Sequence of chain 1.J:
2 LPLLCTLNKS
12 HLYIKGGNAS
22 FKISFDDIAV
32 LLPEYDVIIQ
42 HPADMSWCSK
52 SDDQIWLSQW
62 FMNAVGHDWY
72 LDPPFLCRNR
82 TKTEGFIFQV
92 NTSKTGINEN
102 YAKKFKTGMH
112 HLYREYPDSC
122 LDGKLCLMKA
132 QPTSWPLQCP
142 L

Binding-site contacts:
Ligand atom C7 contacts residue LYS125 of chain 1.J at 4.0 Å.
Ligand atom C6 contacts residue SER27 of chain 1.K at 3.8 Å.
Ligand atom C1 contacts residue ASN92 of chain 1.J at 1.4 Å.
Ligand atom C7 contacts residue LEU126 of chain 1.J at 4.5 Å (hydrophobic).
Ligand atom O7 contacts residue SER27 of chain 1.K at 4.4 Å.
Ligand atom O7 contacts residue LEU33 of chain 1.J at 3.7 Å.
Ligand atom C2 contacts residue ASN92 of chain 1.J at 2.5 Å.
Ligand atom C5 contacts residue ASN92 of chain 1.J at 3.6 Å.
Ligand atom O3 contacts residue ASP29 of chain 1.K at 2.7 Å (salt-bridge).
Ligand atom C8 contacts residue LYS125 of chain 1.J at 3.1 Å.
Ligand atom N2 contacts residue ASP29 of chain 1.K at 3.2 Å (salt-bridge).
Ligand atom O7 contacts residue SER66 of chain 1.K at 4.4 Å.
Ligand atom N2 contacts residue ASN92 of chain 1.J at 2.8 Å (h-bond).
Ligand atom C4 contacts residue ASN92 of chain 1.J at 4.2 Å.
Ligand atom C1 contacts residue ASP29 of chain 1.K at 4.2 Å.
Ligand atom C1 contacts residue SER94 of chain 1.J at 4.2 Å.
Ligand atom C3 contacts residue ASP29 of chain 1.K at 3.3 Å.
Ligand atom O6 contacts residue ASN99 of chain 1.J at 4.3 Å.
Ligand atom O7 contacts residue LEU126 of chain 1.J at 3.3 Å.
Ligand atom O5 contacts residue SER94 of chain 1.J at 3.6 Å.
Ligand atom C3 contacts residue ASN92 of chain 1.J at 3.7 Å.
Ligand atom C7 contacts residue ASN92 of chain 1.J at 4.1 Å.
Ligand atom C2 contacts residue ASP29 of chain 1.K at 3.8 Å.
Ligand atom O7 contacts residue ASP29 of chain 1.K at 3.0 Å (salt-bridge).
Ligand atom O5 contacts residue ASN92 of chain 1.J at 2.3 Å (h-bond).
Ligand atom C8 contacts residue ASP29 of chain 1.K at 4.5 Å.
Ligand atom C6 contacts residue GLY67 of chain 1.K at 4.0 Å.
Ligand atom C5 contacts residue GLY67 of chain 1.K at 4.4 Å.
Ligand atom C8 contacts residue THR96 of chain 1.J at 3.6 Å.
Ligand atom C5 contacts residue SER94 of chain 1.J at 3.6 Å.
Ligand atom C1 contacts residue LEU128 of chain 1.J at 4.4 Å (hydrophobic).
Ligand atom C7 contacts residue ASP29 of chain 1.K at 3.5 Å.
Ligand atom C8 contacts residue PRO34 of chain 1.J at 4.4 Å (hydrophobic).
Ligand atom O6 contacts residue SER27 of chain 1.K at 3.9 Å.
Ligand atom O5 contacts residue GLY67 of chain 1.K at 4.2 Å.
Ligand atom O7 contacts residue LYS125 of chain 1.J at 4.2 Å.
Ligand atom C4 contacts residue GLY67 of chain 1.K at 4.3 Å.
Ligand atom O4 contacts residue ASP29 of chain 1.K at 4.4 Å.
Ligand atom C6 contacts residue SER94 of chain 1.J at 3.9 Å.
Ligand atom C7 contacts residue THR96 of chain 1.J at 4.4 Å.

Sequence of chain 1.K:
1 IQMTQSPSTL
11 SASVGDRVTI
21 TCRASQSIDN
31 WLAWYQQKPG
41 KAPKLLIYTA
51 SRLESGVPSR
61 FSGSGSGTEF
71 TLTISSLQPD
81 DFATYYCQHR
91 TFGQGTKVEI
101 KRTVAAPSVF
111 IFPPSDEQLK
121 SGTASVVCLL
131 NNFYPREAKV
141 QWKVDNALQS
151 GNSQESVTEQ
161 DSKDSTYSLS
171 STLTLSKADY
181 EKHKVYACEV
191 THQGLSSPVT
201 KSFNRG

A protein and the small-molecule ligand that binds it are described below.
Small molecule (SMILES): CC(=O)N[C@H]1[C@H](O[C@H]2[C@H](O)[C@@H](NC(C)=O)CO[C@@H]2CO)O[C@H](CO)[C@@H](O)[C@@H]1O